Binding-site contacts:
Ligand atom C7 contacts residue ASN118 of chain 5.C at 3.6 Å.
Ligand atom C2 contacts residue ASN118 of chain 5.C at 2.4 Å.
Ligand atom O5 contacts residue ASN118 of chain 5.C at 2.4 Å (h-bond).
Ligand atom C1 contacts residue SER66 of chain 5.C at 4.2 Å.
Ligand atom C5 contacts residue THR120 of chain 5.C at 4.0 Å.
Ligand atom C6 contacts residue THR89 of chain 5.C at 4.2 Å.
Ligand atom C8 contacts residue ASN118 of chain 5.C at 3.9 Å.
Ligand atom O7 contacts residue TYR90 of chain 5.C at 3.7 Å.
Ligand atom C5 contacts residue ASN118 of chain 5.C at 3.7 Å.
Ligand atom C6 contacts residue THR120 of chain 5.C at 3.4 Å.
Ligand atom C3 contacts residue ASN118 of chain 5.C at 3.8 Å.
Ligand atom C5 contacts residue THR89 of chain 5.C at 4.1 Å.
Ligand atom O6 contacts residue THR89 of chain 5.C at 3.5 Å.
Ligand atom C8 contacts residue TYR90 of chain 5.C at 3.9 Å (hydrophobic).
Ligand atom C2 contacts residue SER66 of chain 5.C at 4.4 Å.
Ligand atom N2 contacts residue TYR90 of chain 5.C at 4.5 Å.
Ligand atom C1 contacts residue ASN118 of chain 5.C at 1.4 Å.
Ligand atom O5 contacts residue PHE119 of chain 5.C at 4.2 Å.
Ligand atom C6 contacts residue PHE119 of chain 5.C at 4.1 Å (hydrophobic).
Ligand atom O6 contacts residue THR120 of chain 5.C at 3.1 Å (h-bond).
Ligand atom O5 contacts residue THR89 of chain 5.C at 3.8 Å.
Ligand atom O7 contacts residue ASN118 of chain 5.C at 4.5 Å.
Ligand atom O5 contacts residue THR120 of chain 5.C at 3.4 Å (h-bond).
Ligand atom C7 contacts residue TYR90 of chain 5.C at 3.8 Å (hydrophobic).
Ligand atom O6 contacts residue ASN118 of chain 5.C at 4.1 Å.
Ligand atom N2 contacts residue ASN118 of chain 5.C at 2.9 Å (h-bond).
Ligand atom C4 contacts residue ASN118 of chain 5.C at 4.2 Å.
Ligand atom O6 contacts residue PHE119 of chain 5.C at 2.8 Å (h-bond).
Ligand atom C1 contacts residue THR89 of chain 5.C at 3.9 Å.

This protein binds this small molecule.
Small molecule (SMILES): CC(=O)N[C@@H]1[C@@H](O)[C@H](O)[C@@H](CO)O[C@H]1O

Sequence of chain 5.C:
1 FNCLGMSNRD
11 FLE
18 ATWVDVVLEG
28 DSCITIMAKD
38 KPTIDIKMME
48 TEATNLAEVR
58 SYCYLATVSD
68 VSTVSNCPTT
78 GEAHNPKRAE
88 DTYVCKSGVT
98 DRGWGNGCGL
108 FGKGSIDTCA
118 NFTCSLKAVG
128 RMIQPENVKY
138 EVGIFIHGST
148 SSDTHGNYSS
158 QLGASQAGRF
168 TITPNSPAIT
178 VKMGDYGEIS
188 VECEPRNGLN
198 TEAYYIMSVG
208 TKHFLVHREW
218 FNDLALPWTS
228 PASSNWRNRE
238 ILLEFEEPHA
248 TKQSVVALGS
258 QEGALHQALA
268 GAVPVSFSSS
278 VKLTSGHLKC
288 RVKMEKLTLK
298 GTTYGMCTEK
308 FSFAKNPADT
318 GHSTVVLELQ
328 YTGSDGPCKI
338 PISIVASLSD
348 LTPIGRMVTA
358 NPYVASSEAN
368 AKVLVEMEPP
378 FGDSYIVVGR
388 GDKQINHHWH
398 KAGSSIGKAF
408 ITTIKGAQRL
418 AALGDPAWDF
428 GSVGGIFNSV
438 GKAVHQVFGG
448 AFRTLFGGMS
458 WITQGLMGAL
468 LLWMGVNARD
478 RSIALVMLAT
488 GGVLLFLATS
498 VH